Binding-site contacts:
Ligand atom C6 contacts residue PRO67 of chain 1.C at 3.4 Å (hydrophobic).
Ligand atom O9 contacts residue SER278 of chain 1.C at 3.1 Å.
Ligand atom O3 contacts residue HIS92 of chain 1.C at 2.8 Å (h-bond).
Ligand atom C11 contacts residue ALA282 of chain 1.C at 3.5 Å (hydrophobic).
Ligand atom C17 contacts residue SER91 of chain 1.C at 3.6 Å.
Ligand atom O4 contacts residue SER91 of chain 1.C at 2.9 Å.
Ligand atom C21 contacts residue HIS92 of chain 1.C at 3.5 Å.
Ligand atom O8 contacts residue GLY279 of chain 1.C at 3.3 Å.
Ligand atom O contacts residue HIS92 of chain 1.C at 3.5 Å.
Ligand atom O8 contacts residue LYS283 of chain 1.C at 3.0 Å.
Ligand atom C2 contacts residue TYR97 of chain 1.C at 3.2 Å (hydrophobic).
Ligand atom C23 contacts residue HIS92 of chain 1.C at 3.7 Å.
Ligand atom C7 contacts residue PRO67 of chain 1.C at 3.6 Å (hydrophobic).
Ligand atom O10 contacts residue THR64 of chain 1.C at 3.5 Å.
Ligand atom O6 contacts residue SER91 of chain 1.C at 3.2 Å (h-bond).
Ligand atom C2 contacts residue GLY93 of chain 1.C at 3.5 Å.
Ligand atom O9 contacts residue GLY279 of chain 1.C at 2.8 Å (h-bond).
Ligand atom C5 contacts residue PRO67 of chain 1.C at 3.5 Å (hydrophobic).
Ligand atom O4 contacts residue ASN89 of chain 1.C at 3.0 Å (h-bond).
Ligand atom C3 contacts residue TYR97 of chain 1.C at 3.0 Å (hydrophobic).
Ligand atom C contacts residue HIS92 of chain 1.C at 3.4 Å.
Ligand atom N1 contacts residue HIS92 of chain 1.C at 3.7 Å.
Ligand atom O4 contacts residue HIS92 of chain 1.C at 2.8 Å (h-bond).
Ligand atom C4 contacts residue TYR97 of chain 1.C at 3.4 Å (hydrophobic).
Ligand atom O7 contacts residue HIS92 of chain 1.C at 3.6 Å.
Ligand atom C1 contacts residue HIS92 of chain 1.C at 3.6 Å.
Ligand atom O contacts residue ASN89 of chain 1.C at 3.5 Å (h-bond).
Ligand atom C20 contacts residue HIS92 of chain 1.C at 3.7 Å.
Ligand atom O contacts residue HIS98 of chain 1.C at 3.5 Å.
Ligand atom C23 contacts residue ASN89 of chain 1.C at 3.7 Å.
Ligand atom O1 contacts residue PRO67 of chain 1.C at 3.7 Å.
Ligand atom C8 contacts residue HIS92 of chain 1.C at 3.8 Å.
Ligand atom C3 contacts residue GLY93 of chain 1.C at 3.6 Å.
Ligand atom O5 contacts residue MG1 of chain 1.T at 3.8 Å.
Ligand atom C10 contacts residue ALA282 of chain 1.C at 3.8 Å (hydrophobic).
Ligand atom C17 contacts residue HIS92 of chain 1.C at 3.0 Å.
Ligand atom C14 contacts residue HIS92 of chain 1.C at 3.7 Å.
Ligand atom O10 contacts residue ASN89 of chain 1.C at 3.2 Å (h-bond).
Ligand atom S contacts residue GLY279 of chain 1.C at 3.6 Å.
Ligand atom C22 contacts residue ALA282 of chain 1.C at 3.7 Å (hydrophobic).

This protein binds this small molecule.
Small molecule (SMILES): O=C(O)C[C@](O)(CC(=O)N1CCN(S(=O)(=O)c2cc3c(cc2O)C(=O)c2ccccc2C3=O)CC1)C(=O)O

Sequence of chain 1.C:
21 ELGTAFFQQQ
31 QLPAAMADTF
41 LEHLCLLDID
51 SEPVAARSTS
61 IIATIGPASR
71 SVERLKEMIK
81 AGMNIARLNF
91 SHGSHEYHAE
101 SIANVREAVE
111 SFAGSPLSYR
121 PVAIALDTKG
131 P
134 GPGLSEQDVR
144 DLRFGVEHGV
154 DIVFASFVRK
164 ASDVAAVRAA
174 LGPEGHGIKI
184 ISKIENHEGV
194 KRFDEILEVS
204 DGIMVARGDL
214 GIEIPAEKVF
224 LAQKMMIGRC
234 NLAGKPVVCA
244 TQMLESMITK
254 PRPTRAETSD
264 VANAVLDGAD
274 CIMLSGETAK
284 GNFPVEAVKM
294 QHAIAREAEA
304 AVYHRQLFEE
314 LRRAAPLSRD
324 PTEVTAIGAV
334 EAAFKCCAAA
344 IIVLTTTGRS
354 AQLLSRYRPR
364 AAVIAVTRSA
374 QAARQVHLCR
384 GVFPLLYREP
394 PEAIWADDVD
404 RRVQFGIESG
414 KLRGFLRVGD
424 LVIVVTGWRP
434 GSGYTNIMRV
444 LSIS